Binding-site contacts:
Ligand atom O4 contacts residue SER68 of chain 1.C at 3.2 Å.
Ligand atom O4 contacts residue SER69 of chain 1.C at 3.4 Å (h-bond).
Ligand atom N contacts residue SER68 of chain 1.C at 4.1 Å.
Ligand atom O1 contacts residue SER68 of chain 1.C at 2.9 Å.
Ligand atom O2 contacts residue SER68 of chain 1.C at 1.5 Å.
Ligand atom O3 contacts residue SER69 of chain 1.C at 4.4 Å.
Ligand atom O2 contacts residue ALA67 of chain 1.C at 4.2 Å.
Ligand atom O2 contacts residue SER69 of chain 1.C at 2.8 Å (h-bond).
Ligand atom O1 contacts residue THR62 of chain 1.C at 4.2 Å.
Ligand atom O3 contacts residue SER68 of chain 1.C at 3.8 Å.
Ligand atom P contacts residue SER68 of chain 1.C at 2.6 Å.
Ligand atom P contacts residue SER69 of chain 1.C at 3.7 Å.

The small molecule below binds the protein below.
Small molecule (SMILES): NCCOP(=O)(O)O

Sequence of chain 1.C:
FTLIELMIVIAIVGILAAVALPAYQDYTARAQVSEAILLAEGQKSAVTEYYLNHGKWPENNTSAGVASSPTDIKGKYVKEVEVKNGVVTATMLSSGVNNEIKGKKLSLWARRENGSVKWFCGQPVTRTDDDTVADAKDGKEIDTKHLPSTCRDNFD